Sequence of chain 1.A:
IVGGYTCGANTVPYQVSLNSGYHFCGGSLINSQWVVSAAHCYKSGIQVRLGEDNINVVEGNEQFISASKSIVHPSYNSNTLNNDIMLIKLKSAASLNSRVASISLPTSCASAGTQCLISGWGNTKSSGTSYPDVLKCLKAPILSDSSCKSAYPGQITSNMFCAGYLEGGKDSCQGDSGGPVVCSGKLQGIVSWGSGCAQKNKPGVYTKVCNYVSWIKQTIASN

The small molecule below binds the protein below.
Small molecule (SMILES): [NH3+]CCc1ccccc1

Binding-site contacts:
Ligand atom C6' contacts residue GLN194 of chain 1.A at 3.5 Å.
Ligand atom C2' contacts residue SER212 of chain 1.A at 3.6 Å.
Ligand atom N contacts residue GLY224 of chain 1.A at 3.7 Å.
Ligand atom C5' contacts residue CYS193 of chain 1.A at 4.3 Å (hydrophobic).
Ligand atom C3' contacts residue SER197 of chain 1.A at 3.1 Å.
Ligand atom C3' contacts residue SER212 of chain 1.A at 3.6 Å.
Ligand atom C1 contacts residue GLY214 of chain 1.A at 3.7 Å.
Ligand atom C1' contacts residue TRP213 of chain 1.A at 4.3 Å (hydrophobic).
Ligand atom C5' contacts residue GLN194 of chain 1.A at 3.8 Å.
Ligand atom C2 contacts residue CYS193 of chain 1.A at 4.0 Å (hydrophobic).
Ligand atom N contacts residue CYS193 of chain 1.A at 4.5 Å.
Ligand atom C2 contacts residue TRP213 of chain 1.A at 4.3 Å (hydrophobic).
Ligand atom N contacts residue GLY214 of chain 1.A at 4.4 Å.
Ligand atom N contacts residue SER192 of chain 1.A at 3.0 Å (h-bond).
Ligand atom C1' contacts residue GLN194 of chain 1.A at 4.3 Å.
Ligand atom C4' contacts residue SER197 of chain 1.A at 3.8 Å.
Ligand atom C2 contacts residue VAL211 of chain 1.A at 4.0 Å (hydrophobic).
Ligand atom C1 contacts residue GLY216 of chain 1.A at 4.0 Å.
Ligand atom C1' contacts residue CYS193 of chain 1.A at 4.0 Å (hydrophobic).
Ligand atom N contacts residue ASP191 of chain 1.A at 3.4 Å (salt-bridge).
Ligand atom C1 contacts residue TRP213 of chain 1.A at 3.7 Å (hydrophobic).
Ligand atom C4' contacts residue GLN194 of chain 1.A at 4.5 Å.
Ligand atom C1 contacts residue SER192 of chain 1.A at 3.6 Å.
Ligand atom C3' contacts residue TRP213 of chain 1.A at 4.3 Å (hydrophobic).
Ligand atom C2 contacts residue SER192 of chain 1.A at 3.6 Å.
Ligand atom C2' contacts residue VAL211 of chain 1.A at 4.3 Å (hydrophobic).
Ligand atom C2' contacts residue TRP213 of chain 1.A at 3.8 Å (hydrophobic).
Ligand atom C3' contacts residue HIS60 of chain 1.A at 4.0 Å.
Ligand atom N contacts residue GLY216 of chain 1.A at 4.2 Å.
Ligand atom N contacts residue TRP213 of chain 1.A at 3.9 Å.
Ligand atom C2' contacts residue SER197 of chain 1.A at 3.6 Å.
Ligand atom C6' contacts residue CYS193 of chain 1.A at 3.6 Å (hydrophobic).